Binding-site contacts:
Ligand atom O5 contacts residue ASN343 of chain 1.A at 2.4 Å (h-bond).
Ligand atom C4 contacts residue ASN343 of chain 1.A at 4.3 Å.
Ligand atom C7 contacts residue GLY339 of chain 1.A at 4.1 Å.
Ligand atom O7 contacts residue ASN343 of chain 1.A at 4.0 Å.
Ligand atom C8 contacts residue PHE342 of chain 1.A at 3.6 Å (hydrophobic).
Ligand atom N2 contacts residue PHE342 of chain 1.A at 4.4 Å.
Ligand atom C8 contacts residue PHE338 of chain 1.A at 4.1 Å (hydrophobic).
Ligand atom C1 contacts residue ASN343 of chain 1.A at 1.4 Å.
Ligand atom C3 contacts residue ASN343 of chain 1.A at 3.9 Å.
Ligand atom O7 contacts residue GLY339 of chain 1.A at 3.5 Å.
Ligand atom C2 contacts residue ASN343 of chain 1.A at 2.6 Å.
Ligand atom C5 contacts residue ASN343 of chain 1.A at 3.7 Å.
Ligand atom C7 contacts residue PHE342 of chain 1.A at 4.3 Å (hydrophobic).
Ligand atom C8 contacts residue GLY339 of chain 1.A at 4.3 Å.
Ligand atom N2 contacts residue ASN343 of chain 1.A at 3.1 Å (h-bond).
Ligand atom C7 contacts residue ASN343 of chain 1.A at 3.8 Å.

A protein and the small-molecule ligand that binds it are described below.
Small molecule (SMILES): CC(=O)N[C@@H]1[C@@H](O)[C@H](O)[C@@H](CO)O[C@H]1O

Sequence of chain 1.A:
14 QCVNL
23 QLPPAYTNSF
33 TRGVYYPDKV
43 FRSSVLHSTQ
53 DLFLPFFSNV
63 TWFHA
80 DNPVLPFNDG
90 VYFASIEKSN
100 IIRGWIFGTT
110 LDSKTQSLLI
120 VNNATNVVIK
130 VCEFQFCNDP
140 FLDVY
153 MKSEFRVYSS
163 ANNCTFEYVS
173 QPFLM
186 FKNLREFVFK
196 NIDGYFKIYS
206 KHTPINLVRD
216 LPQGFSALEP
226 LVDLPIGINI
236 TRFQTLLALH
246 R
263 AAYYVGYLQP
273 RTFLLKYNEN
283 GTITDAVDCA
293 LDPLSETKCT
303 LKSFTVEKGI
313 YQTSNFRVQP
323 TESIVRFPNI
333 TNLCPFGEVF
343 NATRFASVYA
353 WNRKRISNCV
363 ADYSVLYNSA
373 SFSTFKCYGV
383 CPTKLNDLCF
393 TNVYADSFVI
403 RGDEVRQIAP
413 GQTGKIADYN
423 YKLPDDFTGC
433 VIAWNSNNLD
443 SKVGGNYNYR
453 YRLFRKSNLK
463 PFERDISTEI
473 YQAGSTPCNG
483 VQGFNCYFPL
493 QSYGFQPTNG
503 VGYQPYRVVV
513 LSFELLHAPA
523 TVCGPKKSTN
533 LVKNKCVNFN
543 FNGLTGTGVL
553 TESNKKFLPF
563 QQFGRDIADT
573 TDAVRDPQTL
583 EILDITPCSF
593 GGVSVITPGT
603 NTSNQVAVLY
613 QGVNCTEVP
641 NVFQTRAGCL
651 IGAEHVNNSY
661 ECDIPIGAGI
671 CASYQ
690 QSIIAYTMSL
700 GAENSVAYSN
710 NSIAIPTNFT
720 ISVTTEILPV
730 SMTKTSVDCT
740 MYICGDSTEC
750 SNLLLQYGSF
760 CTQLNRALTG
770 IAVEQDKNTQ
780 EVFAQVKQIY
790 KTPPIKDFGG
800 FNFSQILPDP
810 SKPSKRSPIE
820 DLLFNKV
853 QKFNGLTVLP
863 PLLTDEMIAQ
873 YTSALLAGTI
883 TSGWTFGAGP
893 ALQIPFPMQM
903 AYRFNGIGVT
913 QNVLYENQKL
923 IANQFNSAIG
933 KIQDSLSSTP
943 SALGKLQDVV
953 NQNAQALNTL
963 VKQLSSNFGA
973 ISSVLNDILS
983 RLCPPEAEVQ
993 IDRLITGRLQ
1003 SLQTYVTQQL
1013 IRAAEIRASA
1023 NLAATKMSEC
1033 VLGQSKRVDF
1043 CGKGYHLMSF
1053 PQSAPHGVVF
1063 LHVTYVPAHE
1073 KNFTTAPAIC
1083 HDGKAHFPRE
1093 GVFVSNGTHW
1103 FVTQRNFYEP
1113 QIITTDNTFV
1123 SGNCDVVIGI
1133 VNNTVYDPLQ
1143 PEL